Binding-site contacts:
Ligand atom C9 contacts residue NDP1 of chain 1.E at 3.8 Å.
Ligand atom C4 contacts residue NDP1 of chain 1.E at 3.9 Å.
Ligand atom N13 contacts residue VAL33 of chain 1.B at 3.9 Å.
Ligand atom N1 contacts residue VAL33 of chain 1.B at 3.2 Å.
Ligand atom C3 contacts residue PHE58 of chain 1.B at 3.5 Å (hydrophobic).
Ligand atom C2 contacts residue ASP54 of chain 1.B at 3.5 Å.
Ligand atom C4 contacts residue PHE58 of chain 1.B at 3.6 Å (hydrophobic).
Ligand atom C3 contacts residue VAL33 of chain 1.B at 3.9 Å (hydrophobic).
Ligand atom N13 contacts residue PHE58 of chain 1.B at 3.7 Å.
Ligand atom N13 contacts residue ILE160 of chain 1.B at 3.2 Å (h-bond).
Ligand atom C3 contacts residue NDP1 of chain 1.E at 3.4 Å.
Ligand atom N14 contacts residue VAL33 of chain 1.B at 3.2 Å (h-bond).
Ligand atom C12 contacts residue PHE58 of chain 1.B at 3.4 Å (hydrophobic).
Ligand atom N1 contacts residue ALA34 of chain 1.B at 3.7 Å.
Ligand atom N13 contacts residue NDP1 of chain 1.E at 3.5 Å (h-bond).
Ligand atom N13 contacts residue TYR166 of chain 1.B at 3.3 Å (h-bond).
Ligand atom N14 contacts residue THR184 of chain 1.B at 3.2 Å (h-bond).
Ligand atom N6 contacts residue ASP54 of chain 1.B at 2.5 Å (salt-bridge).
Ligand atom C16 contacts residue ASP54 of chain 1.B at 3.7 Å.
Ligand atom N14 contacts residue ASP54 of chain 1.B at 2.9 Å (salt-bridge).
Ligand atom C8 contacts residue NDP1 of chain 1.E at 3.4 Å.
Ligand atom C8 contacts residue ILE47 of chain 1.B at 3.4 Å (hydrophobic).
Ligand atom N14 contacts residue ALA34 of chain 1.B at 3.7 Å.
Ligand atom C15 contacts residue ASP54 of chain 1.B at 3.3 Å.
Ligand atom N6 contacts residue ALA34 of chain 1.B at 3.9 Å.
Ligand atom N1 contacts residue PHE58 of chain 1.B at 3.7 Å.
Ligand atom C2 contacts residue ALA34 of chain 1.B at 3.7 Å (hydrophobic).
Ligand atom CL1 contacts residue THR86 of chain 1.B at 3.3 Å.
Ligand atom C16 contacts residue PHE58 of chain 1.B at 3.8 Å (hydrophobic).
Ligand atom C5 contacts residue ASP54 of chain 1.B at 3.4 Å.
Ligand atom C16 contacts residue MET55 of chain 1.B at 3.6 Å (hydrophobic).
Ligand atom CL1 contacts residue SER89 of chain 1.B at 3.4 Å.
Ligand atom N1 contacts residue VAL32 of chain 1.B at 3.5 Å.
Ligand atom C2 contacts residue VAL33 of chain 1.B at 3.6 Å (hydrophobic).
Ligand atom C3 contacts residue VAL32 of chain 1.B at 3.6 Å (hydrophobic).
Ligand atom CL1 contacts residue LEU90 of chain 1.B at 3.5 Å.
Ligand atom C5 contacts residue PHE58 of chain 1.B at 3.9 Å (hydrophobic).
Ligand atom C10 contacts residue THR86 of chain 1.B at 3.9 Å.
Ligand atom N1 contacts residue NDP1 of chain 1.E at 3.6 Å.
Ligand atom N13 contacts residue VAL32 of chain 1.B at 2.9 Å (h-bond).

Sequence of chain 1.B:
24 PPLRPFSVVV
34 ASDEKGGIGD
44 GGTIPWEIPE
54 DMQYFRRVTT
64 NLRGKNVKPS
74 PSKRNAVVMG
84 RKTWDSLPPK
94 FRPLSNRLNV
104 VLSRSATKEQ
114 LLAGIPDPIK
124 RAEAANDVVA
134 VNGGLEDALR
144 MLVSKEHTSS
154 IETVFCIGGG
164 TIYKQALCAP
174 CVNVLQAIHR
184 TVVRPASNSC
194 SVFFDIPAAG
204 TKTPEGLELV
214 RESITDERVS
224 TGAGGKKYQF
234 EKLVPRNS

A protein and the small-molecule ligand that binds it are described below.
Small molecule (SMILES): CCc1nc(N)nc(N)c1-c1ccc(Cl)cc1